Sequence of chain 3.GA:
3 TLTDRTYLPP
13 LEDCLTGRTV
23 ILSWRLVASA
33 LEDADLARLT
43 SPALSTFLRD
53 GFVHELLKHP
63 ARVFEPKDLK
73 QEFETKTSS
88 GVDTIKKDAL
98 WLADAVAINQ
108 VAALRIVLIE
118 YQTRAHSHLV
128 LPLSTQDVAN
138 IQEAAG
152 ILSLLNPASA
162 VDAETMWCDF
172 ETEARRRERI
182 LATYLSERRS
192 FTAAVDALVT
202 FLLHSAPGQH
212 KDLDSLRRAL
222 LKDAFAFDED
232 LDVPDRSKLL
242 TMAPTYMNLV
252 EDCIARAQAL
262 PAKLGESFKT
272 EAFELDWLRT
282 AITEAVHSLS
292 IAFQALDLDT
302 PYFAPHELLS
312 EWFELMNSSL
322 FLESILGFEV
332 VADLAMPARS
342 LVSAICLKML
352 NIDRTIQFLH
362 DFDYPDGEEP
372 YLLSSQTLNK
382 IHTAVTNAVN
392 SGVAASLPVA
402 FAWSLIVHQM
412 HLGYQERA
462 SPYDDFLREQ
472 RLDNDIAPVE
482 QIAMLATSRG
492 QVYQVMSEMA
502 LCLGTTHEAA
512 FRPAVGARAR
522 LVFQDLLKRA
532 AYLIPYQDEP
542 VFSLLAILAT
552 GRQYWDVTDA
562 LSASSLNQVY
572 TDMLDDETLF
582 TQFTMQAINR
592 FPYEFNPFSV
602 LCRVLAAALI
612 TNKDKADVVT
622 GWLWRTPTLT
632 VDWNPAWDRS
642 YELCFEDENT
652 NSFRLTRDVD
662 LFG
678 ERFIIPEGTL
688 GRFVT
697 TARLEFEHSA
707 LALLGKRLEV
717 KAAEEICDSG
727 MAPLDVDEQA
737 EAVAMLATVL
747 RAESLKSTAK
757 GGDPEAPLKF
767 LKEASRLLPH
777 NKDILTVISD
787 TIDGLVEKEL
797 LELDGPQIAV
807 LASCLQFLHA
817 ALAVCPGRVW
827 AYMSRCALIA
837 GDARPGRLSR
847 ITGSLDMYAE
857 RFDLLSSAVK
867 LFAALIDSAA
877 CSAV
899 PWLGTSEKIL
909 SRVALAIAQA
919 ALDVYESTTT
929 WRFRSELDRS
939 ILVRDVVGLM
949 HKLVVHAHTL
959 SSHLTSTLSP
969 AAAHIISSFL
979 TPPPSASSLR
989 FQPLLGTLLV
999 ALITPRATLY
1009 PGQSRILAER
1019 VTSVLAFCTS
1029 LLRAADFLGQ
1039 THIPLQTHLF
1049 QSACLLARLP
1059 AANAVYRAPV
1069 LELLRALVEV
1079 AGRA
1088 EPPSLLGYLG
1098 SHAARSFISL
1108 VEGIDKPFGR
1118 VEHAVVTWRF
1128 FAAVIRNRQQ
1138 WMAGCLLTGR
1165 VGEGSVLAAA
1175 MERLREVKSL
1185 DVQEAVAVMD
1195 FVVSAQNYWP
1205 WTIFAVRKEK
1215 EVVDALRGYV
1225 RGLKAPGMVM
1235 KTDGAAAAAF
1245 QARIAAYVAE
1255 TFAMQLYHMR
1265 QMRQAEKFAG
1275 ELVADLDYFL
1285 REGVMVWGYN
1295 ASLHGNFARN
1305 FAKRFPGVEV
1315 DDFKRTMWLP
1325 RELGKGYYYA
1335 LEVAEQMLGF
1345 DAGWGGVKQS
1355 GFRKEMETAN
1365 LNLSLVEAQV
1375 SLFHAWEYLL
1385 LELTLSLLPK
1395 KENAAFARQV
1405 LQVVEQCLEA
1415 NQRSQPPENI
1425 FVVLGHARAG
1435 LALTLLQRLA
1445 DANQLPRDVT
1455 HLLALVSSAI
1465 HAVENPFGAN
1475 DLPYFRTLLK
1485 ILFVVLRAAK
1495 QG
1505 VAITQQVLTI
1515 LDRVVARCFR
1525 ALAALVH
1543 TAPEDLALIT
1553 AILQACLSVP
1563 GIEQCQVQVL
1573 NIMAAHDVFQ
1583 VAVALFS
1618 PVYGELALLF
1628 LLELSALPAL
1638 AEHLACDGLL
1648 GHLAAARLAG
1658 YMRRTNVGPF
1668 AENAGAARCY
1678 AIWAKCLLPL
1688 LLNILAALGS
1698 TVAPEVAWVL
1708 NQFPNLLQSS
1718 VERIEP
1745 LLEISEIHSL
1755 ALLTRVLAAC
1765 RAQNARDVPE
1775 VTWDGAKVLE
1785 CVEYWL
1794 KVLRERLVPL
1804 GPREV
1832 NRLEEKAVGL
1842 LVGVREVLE

Binding-site contacts:
Ligand atom CD1 contacts residue ILE535 of chain 3.GA at 4.0 Å (hydrophobic).
Ligand atom CD2 contacts residue MET485 of chain 3.GA at 4.0 Å (hydrophobic).
Ligand atom CG1 contacts residue THR488 of chain 3.GA at 4.2 Å.
Ligand atom CD1 contacts residue GLN538 of chain 3.GA at 3.1 Å.
Ligand atom O contacts residue LEU534 of chain 3.GA at 4.3 Å.
Ligand atom O contacts residue PRO536 of chain 3.GA at 3.8 Å.
Ligand atom CA contacts residue ILE535 of chain 3.GA at 3.8 Å (hydrophobic).
Ligand atom C contacts residue HIS409 of chain 3.GA at 4.4 Å.
Ligand atom CB contacts residue ILE535 of chain 3.GA at 4.2 Å (hydrophobic).
Ligand atom CB contacts residue TYR533 of chain 3.GA at 3.6 Å (hydrophobic).
Ligand atom CD1 contacts residue THR488 of chain 3.GA at 4.2 Å.
Ligand atom CB contacts residue THR488 of chain 3.GA at 4.4 Å.
Ligand atom CD contacts residue TYR537 of chain 3.GA at 4.5 Å (hydrophobic).
Ligand atom CD1 contacts residue LEU413 of chain 3.GA at 4.1 Å (hydrophobic).
Ligand atom CE1 contacts residue LEU413 of chain 3.GA at 4.2 Å (hydrophobic).
Ligand atom CA contacts residue TYR537 of chain 3.GA at 4.5 Å (hydrophobic).
Ligand atom CD2 contacts residue THR488 of chain 3.GA at 4.2 Å.
Ligand atom OD1 contacts residue TYR533 of chain 3.GA at 3.4 Å.
Ligand atom CG contacts residue TYR533 of chain 3.GA at 3.3 Å (hydrophobic).
Ligand atom CD2 contacts residue ALA484 of chain 3.GA at 3.6 Å (hydrophobic).
Ligand atom N contacts residue ILE535 of chain 3.GA at 3.7 Å.
Ligand atom CG contacts residue TYR537 of chain 3.GA at 3.2 Å (hydrophobic).
Ligand atom CB contacts residue GLU481 of chain 3.GA at 3.6 Å.
Ligand atom CD1 contacts residue PHE402 of chain 3.GA at 4.0 Å (hydrophobic).
Ligand atom CG contacts residue PRO536 of chain 3.GA at 4.5 Å (hydrophobic).
Ligand atom ND2 contacts residue TYR533 of chain 3.GA at 3.7 Å.
Ligand atom CB contacts residue TYR537 of chain 3.GA at 3.0 Å (hydrophobic).
Ligand atom N contacts residue PRO536 of chain 3.GA at 4.2 Å.
Ligand atom CD1 contacts residue ILE535 of chain 3.GA at 4.0 Å (hydrophobic).
Ligand atom O contacts residue HIS409 of chain 3.GA at 3.6 Å.
Ligand atom NE2 contacts residue PRO536 of chain 3.GA at 4.2 Å.
Ligand atom CB contacts residue LEU534 of chain 3.GA at 4.3 Å (hydrophobic).

A protein and the small-molecule ligand that binds it are described below.
Small molecule (SMILES): CC[C@H](C)[C@H](NC(=O)[C@H](CO)NC(=O)[C@H](CC(=O)O)NC(=O)[C@@H](N)CCC(=O)O)C(=O)N[C@@H](CC(C)C)C(=O)N[C@@H](CCC(N)=O)C(=O)N1CCC[C@H]1C(=O)NCC(=O)N[C@@H](C)C(=O)N[C@@H](Cc1ccccc1)C(=O)N[C@@H](CO)C(=O)N[C@@H](C)C(=O)N[C@H](C=O)CC(N)=O